The small molecule below binds the protein below.
Small molecule (SMILES): NS(=O)(=O)c1ccc(NC(=O)COC(=O)c2c3c(nc4ccccc24)CCCCC3)cc1

Sequence of chain 1.A:
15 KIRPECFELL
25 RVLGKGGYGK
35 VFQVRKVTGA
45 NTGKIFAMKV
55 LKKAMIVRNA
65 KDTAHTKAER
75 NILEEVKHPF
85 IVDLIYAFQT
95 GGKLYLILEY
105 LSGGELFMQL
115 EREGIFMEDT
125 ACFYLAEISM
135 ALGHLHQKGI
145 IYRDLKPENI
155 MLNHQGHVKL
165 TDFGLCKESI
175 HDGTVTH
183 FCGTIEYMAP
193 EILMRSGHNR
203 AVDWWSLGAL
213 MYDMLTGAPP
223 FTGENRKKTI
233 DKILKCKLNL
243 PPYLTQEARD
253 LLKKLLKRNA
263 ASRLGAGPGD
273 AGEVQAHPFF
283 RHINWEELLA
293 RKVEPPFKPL

Binding-site contacts:
Ligand atom O21 contacts residue GLY30 of chain 1.A at 3.1 Å.
Ligand atom C31 contacts residue ALA51 of chain 1.A at 3.6 Å (hydrophobic).
Ligand atom O21 contacts residue CYS170 of chain 1.A at 3.9 Å.
Ligand atom C04 contacts residue LEU105 of chain 1.A at 3.9 Å (hydrophobic).
Ligand atom N23 contacts residue TYR32 of chain 1.A at 3.8 Å.
Ligand atom C18 contacts residue LYS171 of chain 1.A at 3.7 Å.
Ligand atom N23 contacts residue CYS170 of chain 1.A at 3.0 Å (h-bond).
Ligand atom C02 contacts residue MET155 of chain 1.A at 3.8 Å (hydrophobic).
Ligand atom N23 contacts residue LEU169 of chain 1.A at 3.6 Å.
Ligand atom O21 contacts residue TYR32 of chain 1.A at 2.9 Å (h-bond).
Ligand atom C30 contacts residue GLU103 of chain 1.A at 3.8 Å.
Ligand atom C03 contacts residue TYR104 of chain 1.A at 3.5 Å (hydrophobic).
Ligand atom O10 contacts residue LEU27 of chain 1.A at 3.3 Å.
Ligand atom O14 contacts residue VAL35 of chain 1.A at 3.7 Å.
Ligand atom C31 contacts residue GLU103 of chain 1.A at 3.3 Å.
Ligand atom O21 contacts residue GLY33 of chain 1.A at 3.2 Å (h-bond).
Ligand atom O22 contacts residue TYR32 of chain 1.A at 3.6 Å.
Ligand atom O10 contacts residue GLY28 of chain 1.A at 3.8 Å.
Ligand atom C30 contacts residue VAL86 of chain 1.A at 3.9 Å (hydrophobic).
Ligand atom S20 contacts residue GLY33 of chain 1.A at 3.9 Å.
Ligand atom O10 contacts residue VAL35 of chain 1.A at 3.8 Å.
Ligand atom C02 contacts residue LEU105 of chain 1.A at 3.8 Å (hydrophobic).
Ligand atom C17 contacts residue LYS29 of chain 1.A at 3.5 Å.
Ligand atom O22 contacts residue LEU55 of chain 1.A at 3.2 Å.
Ligand atom C03 contacts residue LEU105 of chain 1.A at 3.1 Å (hydrophobic).
Ligand atom C18 contacts residue GLY30 of chain 1.A at 3.4 Å.
Ligand atom C25 contacts residue VAL35 of chain 1.A at 3.5 Å (hydrophobic).
Ligand atom C17 contacts residue LYS171 of chain 1.A at 3.8 Å.
Ligand atom C16 contacts residue LYS171 of chain 1.A at 3.8 Å.
Ligand atom C18 contacts residue LYS29 of chain 1.A at 3.5 Å.
Ligand atom N01 contacts residue LEU105 of chain 1.A at 3.5 Å (h-bond).
Ligand atom N15 contacts residue GLY28 of chain 1.A at 4.0 Å.
Ligand atom S20 contacts residue CYS170 of chain 1.A at 3.9 Å.
Ligand atom C30 contacts residue LEU105 of chain 1.A at 3.8 Å (hydrophobic).
Ligand atom O22 contacts residue GLY33 of chain 1.A at 3.2 Å (h-bond).
Ligand atom C28 contacts residue LYS171 of chain 1.A at 3.8 Å.
Ligand atom C25 contacts residue LYS171 of chain 1.A at 3.8 Å.
Ligand atom O14 contacts residue LYS171 of chain 1.A at 3.2 Å (salt-bridge).
Ligand atom O21 contacts residue GLY31 of chain 1.A at 3.3 Å (h-bond).
Ligand atom C06 contacts residue LEU27 of chain 1.A at 3.8 Å (hydrophobic).